Sequence of chain 1.A:
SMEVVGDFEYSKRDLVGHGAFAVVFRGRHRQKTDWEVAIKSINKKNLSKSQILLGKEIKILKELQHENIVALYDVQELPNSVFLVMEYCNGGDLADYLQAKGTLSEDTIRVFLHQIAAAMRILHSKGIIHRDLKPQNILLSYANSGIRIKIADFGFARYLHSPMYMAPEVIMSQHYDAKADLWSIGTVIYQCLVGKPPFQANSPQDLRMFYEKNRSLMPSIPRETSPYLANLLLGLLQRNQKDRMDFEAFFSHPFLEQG

The small molecule below binds the protein below.
Small molecule (SMILES): CNC(=O)c1ccccc1Oc1nc(Nc2cc(OC)c(OC)c(OC)c2)ncc1Br

Binding-site contacts:
Ligand atom CBE contacts residue GLY95 of chain 1.A at 3.6 Å.
Ligand atom CBB contacts residue VAL19 of chain 1.A at 4.0 Å (hydrophobic).
Ligand atom CAD contacts residue VAL19 of chain 1.A at 3.7 Å (hydrophobic).
Ligand atom CBA contacts residue VAL19 of chain 1.A at 3.9 Å (hydrophobic).
Ligand atom CAW contacts residue CYS92 of chain 1.A at 3.4 Å (hydrophobic).
Ligand atom CAL contacts residue CYS92 of chain 1.A at 3.4 Å (hydrophobic).
Ligand atom CAL contacts residue GLY95 of chain 1.A at 3.8 Å.
Ligand atom CAH contacts residue HIS21 of chain 1.A at 3.9 Å.
Ligand atom CAG contacts residue GLY20 of chain 1.A at 4.0 Å.
Ligand atom C6 contacts residue LEU142 of chain 1.A at 3.8 Å (hydrophobic).
Ligand atom C6 contacts residue GLU90 of chain 1.A at 3.1 Å.
Ligand atom CAA contacts residue ASN140 of chain 1.A at 3.4 Å.
Ligand atom C5 contacts residue LEU142 of chain 1.A at 3.8 Å (hydrophobic).
Ligand atom CAB contacts residue ASN93 of chain 1.A at 3.8 Å.
Ligand atom NAQ contacts residue CYS92 of chain 1.A at 2.8 Å (h-bond).
Ligand atom N1 contacts residue GLU90 of chain 1.A at 3.9 Å.
Ligand atom CBB contacts residue GLY95 of chain 1.A at 3.7 Å.
Ligand atom C5 contacts residue ALA41 of chain 1.A at 3.8 Å (hydrophobic).
Ligand atom CAM contacts residue VAL19 of chain 1.A at 3.8 Å (hydrophobic).
Ligand atom C6 contacts residue ALA41 of chain 1.A at 3.9 Å (hydrophobic).
Ligand atom CAI contacts residue VAL27 of chain 1.A at 3.7 Å (hydrophobic).
Ligand atom BR5 contacts residue MET89 of chain 1.A at 3.6 Å.
Ligand atom CAW contacts residue GLY95 of chain 1.A at 3.9 Å.
Ligand atom N1 contacts residue LEU142 of chain 1.A at 4.0 Å.
Ligand atom BR5 contacts residue GLU90 of chain 1.A at 4.0 Å.
Ligand atom N1 contacts residue CYS92 of chain 1.A at 2.9 Å (h-bond).
Ligand atom CAA contacts residue GLN139 of chain 1.A at 3.9 Å.
Ligand atom C6 contacts residue CYS92 of chain 1.A at 3.6 Å (hydrophobic).
Ligand atom C2 contacts residue CYS92 of chain 1.A at 3.7 Å (hydrophobic).
Ligand atom CBA contacts residue GLY95 of chain 1.A at 3.7 Å.
Ligand atom BR5 contacts residue ALA41 of chain 1.A at 4.0 Å.
Ligand atom CAB contacts residue TYR91 of chain 1.A at 3.6 Å (hydrophobic).
Ligand atom OAU contacts residue VAL27 of chain 1.A at 4.0 Å.
Ligand atom OAE contacts residue LYS43 of chain 1.A at 3.6 Å.
Ligand atom CAI contacts residue VAL19 of chain 1.A at 3.9 Å (hydrophobic).
Ligand atom CAM contacts residue GLY95 of chain 1.A at 3.8 Å.
Ligand atom N1 contacts residue TYR91 of chain 1.A at 3.9 Å.
Ligand atom CAL contacts residue VAL19 of chain 1.A at 3.6 Å (hydrophobic).
Ligand atom C5 contacts residue GLU90 of chain 1.A at 4.0 Å.
Ligand atom CAW contacts residue VAL19 of chain 1.A at 3.6 Å (hydrophobic).